Sequence of chain 1.B:
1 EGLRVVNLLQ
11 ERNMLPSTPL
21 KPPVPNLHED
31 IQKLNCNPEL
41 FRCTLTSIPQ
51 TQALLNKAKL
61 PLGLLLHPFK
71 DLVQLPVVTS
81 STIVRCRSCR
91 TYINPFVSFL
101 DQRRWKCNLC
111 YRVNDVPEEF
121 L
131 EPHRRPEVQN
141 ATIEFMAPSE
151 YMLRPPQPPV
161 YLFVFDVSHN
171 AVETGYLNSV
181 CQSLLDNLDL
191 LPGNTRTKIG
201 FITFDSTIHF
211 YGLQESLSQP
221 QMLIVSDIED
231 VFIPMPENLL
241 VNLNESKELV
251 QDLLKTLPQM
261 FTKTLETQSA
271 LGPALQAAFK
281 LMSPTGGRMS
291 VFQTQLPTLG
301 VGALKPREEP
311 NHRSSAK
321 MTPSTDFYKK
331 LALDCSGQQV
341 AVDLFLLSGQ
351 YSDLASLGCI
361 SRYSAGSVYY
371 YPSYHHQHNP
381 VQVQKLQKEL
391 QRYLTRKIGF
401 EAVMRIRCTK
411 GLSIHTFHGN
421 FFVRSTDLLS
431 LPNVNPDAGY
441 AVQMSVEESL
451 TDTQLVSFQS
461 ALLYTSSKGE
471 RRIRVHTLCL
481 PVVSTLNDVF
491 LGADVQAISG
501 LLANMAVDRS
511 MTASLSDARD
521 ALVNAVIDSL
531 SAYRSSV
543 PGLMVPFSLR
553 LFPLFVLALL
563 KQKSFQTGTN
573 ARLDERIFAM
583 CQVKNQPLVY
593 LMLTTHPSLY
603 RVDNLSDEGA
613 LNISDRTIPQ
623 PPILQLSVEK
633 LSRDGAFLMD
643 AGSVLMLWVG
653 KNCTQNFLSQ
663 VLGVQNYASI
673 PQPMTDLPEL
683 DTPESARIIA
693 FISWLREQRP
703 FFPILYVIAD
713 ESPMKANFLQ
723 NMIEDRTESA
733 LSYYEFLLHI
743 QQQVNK

Binding-site contacts:
Ligand atom CZ1 contacts residue TYR151 of chain 1.B at 4.5 Å (hydrophobic).
Ligand atom CG contacts residue VAL403 of chain 1.B at 3.6 Å (hydrophobic).
Ligand atom CZ1 contacts residue ILE473 of chain 1.B at 3.6 Å (hydrophobic).
Ligand atom CD contacts residue LEU463 of chain 1.B at 4.1 Å (hydrophobic).
Ligand atom CH contacts residue TYR92 of chain 1.B at 3.2 Å (hydrophobic).
Ligand atom CZ2 contacts residue TYR92 of chain 1.B at 4.1 Å (hydrophobic).
Ligand atom OG2 contacts residue ARG405 of chain 1.B at 2.8 Å (salt-bridge).
Ligand atom CZ2 contacts residue ALA461 of chain 1.B at 3.5 Å (hydrophobic).
Ligand atom CB2 contacts residue ARG407 of chain 1.B at 4.3 Å.
Ligand atom CH contacts residue ILE473 of chain 1.B at 3.6 Å (hydrophobic).
Ligand atom CB2 contacts residue ARG85 of chain 1.B at 4.2 Å.
Ligand atom OG1 contacts residue ARG405 of chain 1.B at 2.6 Å (salt-bridge).
Ligand atom CH contacts residue LEU463 of chain 1.B at 4.4 Å (hydrophobic).
Ligand atom CE1 contacts residue TYR92 of chain 1.B at 3.8 Å (hydrophobic).
Ligand atom CZ1 contacts residue LEU463 of chain 1.B at 3.5 Å (hydrophobic).
Ligand atom CH contacts residue ALA461 of chain 1.B at 3.3 Å (hydrophobic).
Ligand atom CB1 contacts residue LEU463 of chain 1.B at 4.2 Å (hydrophobic).
Ligand atom CE1 contacts residue TYR151 of chain 1.B at 4.2 Å (hydrophobic).
Ligand atom CG contacts residue LEU463 of chain 1.B at 4.1 Å (hydrophobic).
Ligand atom CH contacts residue LEU462 of chain 1.B at 4.5 Å (hydrophobic).
Ligand atom CA contacts residue ARG85 of chain 1.B at 3.8 Å.
Ligand atom OG2 contacts residue ARG85 of chain 1.B at 3.9 Å.
Ligand atom CE2 contacts residue ARG405 of chain 1.B at 3.9 Å.
Ligand atom CZ2 contacts residue ARG405 of chain 1.B at 4.1 Å.
Ligand atom CD contacts residue VAL403 of chain 1.B at 4.2 Å (hydrophobic).
Ligand atom OG2 contacts residue ARG407 of chain 1.B at 3.3 Å (salt-bridge).
Ligand atom CZ2 contacts residue ARG407 of chain 1.B at 4.4 Å.
Ligand atom CB2 contacts residue ARG405 of chain 1.B at 3.1 Å.
Ligand atom CE1 contacts residue LEU463 of chain 1.B at 3.3 Å (hydrophobic).
Ligand atom CZ1 contacts residue TYR92 of chain 1.B at 3.0 Å (hydrophobic).

The protein below binds the small molecule below.
Small molecule (SMILES): O=C(O)CCCc1ccccc1